Sequence of chain 1.A:
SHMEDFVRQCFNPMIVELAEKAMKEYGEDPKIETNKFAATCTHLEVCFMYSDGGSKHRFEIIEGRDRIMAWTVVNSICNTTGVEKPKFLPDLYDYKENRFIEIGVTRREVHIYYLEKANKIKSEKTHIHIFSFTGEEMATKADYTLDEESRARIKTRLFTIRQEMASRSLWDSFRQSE

This protein binds this small molecule.
Small molecule (SMILES): C[C@H](C[C@@H](C[C@H](C[C@@H](C[C@@H](CCN1CCCC1=O)N1CCCC1=O)N1CCCC1=O)N1CCCC1=O)N1CCCC1=O)N1CCCC1=O

Binding-site contacts:
Ligand atom C35 contacts residue ARG83 of chain 1.A at 4.4 Å.
Ligand atom C04 contacts residue PHE66 of chain 1.A at 4.2 Å (hydrophobic).
Ligand atom C28 contacts residue PHE66 of chain 1.A at 4.1 Å (hydrophobic).
Ligand atom C04 contacts residue MET32 of chain 1.A at 3.9 Å (hydrophobic).
Ligand atom C26 contacts residue PHE66 of chain 1.A at 3.5 Å (hydrophobic).
Ligand atom C29 contacts residue PHE66 of chain 1.A at 4.2 Å (hydrophobic).
Ligand atom C06 contacts residue MET32 of chain 1.A at 3.6 Å (hydrophobic).
Ligand atom C06 contacts residue PHE66 of chain 1.A at 4.4 Å (hydrophobic).
Ligand atom O03 contacts residue MET32 of chain 1.A at 3.6 Å.
Ligand atom C35 contacts residue GLY82 of chain 1.A at 3.9 Å.
Ligand atom C37 contacts residue ILE79 of chain 1.A at 4.2 Å (hydrophobic).
Ligand atom C34 contacts residue LEU36 of chain 1.A at 4.0 Å (hydrophobic).
Ligand atom C07 contacts residue MET32 of chain 1.A at 4.4 Å (hydrophobic).
Ligand atom O03 contacts residue PHE66 of chain 1.A at 4.4 Å.
Ligand atom C33 contacts residue ILE79 of chain 1.A at 4.3 Å (hydrophobic).
Ligand atom C08 contacts residue MET32 of chain 1.A at 4.0 Å (hydrophobic).
Ligand atom C35 contacts residue GLU81 of chain 1.A at 4.0 Å.
Ligand atom C29 contacts residue MET32 of chain 1.A at 4.4 Å (hydrophobic).
Ligand atom C35 contacts residue LEU36 of chain 1.A at 4.2 Å (hydrophobic).
Ligand atom C36 contacts residue GLU81 of chain 1.A at 4.0 Å.
Ligand atom N04 contacts residue PHE66 of chain 1.A at 4.0 Å.
Ligand atom C27 contacts residue PHE66 of chain 1.A at 3.9 Å (hydrophobic).
Ligand atom C34 contacts residue PHE66 of chain 1.A at 4.3 Å (hydrophobic).
Ligand atom C35 contacts residue PHE66 of chain 1.A at 4.1 Å (hydrophobic).
Ligand atom C05 contacts residue MET32 of chain 1.A at 4.5 Å (hydrophobic).
Ligand atom C36 contacts residue ILE79 of chain 1.A at 4.2 Å (hydrophobic).
Ligand atom C36 contacts residue ARG83 of chain 1.A at 4.2 Å.
Ligand atom O06 contacts residue ILE79 of chain 1.A at 3.6 Å.